This small molecule binds to this protein.
Small molecule (SMILES): CC(=O)N[C@@H]1[C@@H](O)[C@H](O)[C@@H](CO)O[C@H]1O

Sequence of chain 3.F:
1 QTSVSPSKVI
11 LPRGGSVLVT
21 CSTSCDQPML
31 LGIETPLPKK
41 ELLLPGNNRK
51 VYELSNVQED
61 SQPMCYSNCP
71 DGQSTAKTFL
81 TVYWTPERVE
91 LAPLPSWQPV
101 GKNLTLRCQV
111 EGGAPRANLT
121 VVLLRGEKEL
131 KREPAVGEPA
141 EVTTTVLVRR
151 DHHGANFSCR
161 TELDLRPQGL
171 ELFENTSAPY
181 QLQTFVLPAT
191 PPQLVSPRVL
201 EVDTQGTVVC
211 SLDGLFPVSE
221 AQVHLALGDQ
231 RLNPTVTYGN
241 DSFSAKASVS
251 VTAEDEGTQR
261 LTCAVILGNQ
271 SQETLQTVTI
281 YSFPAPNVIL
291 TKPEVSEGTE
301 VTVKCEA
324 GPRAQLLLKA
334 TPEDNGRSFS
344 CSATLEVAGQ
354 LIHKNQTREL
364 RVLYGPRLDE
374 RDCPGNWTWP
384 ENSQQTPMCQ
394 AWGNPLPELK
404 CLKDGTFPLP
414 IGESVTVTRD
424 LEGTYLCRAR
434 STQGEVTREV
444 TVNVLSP

Binding-site contacts:
Ligand atom C4 contacts residue ASN240 of chain 3.F at 4.3 Å.
Ligand atom C8 contacts residue ASN240 of chain 3.F at 3.9 Å.
Ligand atom O7 contacts residue ASN240 of chain 3.F at 3.0 Å (h-bond).
Ligand atom N2 contacts residue ASN240 of chain 3.F at 2.8 Å (h-bond).
Ligand atom O5 contacts residue ASN240 of chain 3.F at 2.4 Å (h-bond).
Ligand atom C2 contacts residue ASN240 of chain 3.F at 2.5 Å.
Ligand atom O7 contacts residue GLY239 of chain 3.F at 3.6 Å.
Ligand atom C5 contacts residue ASN240 of chain 3.F at 3.7 Å.
Ligand atom C3 contacts residue ASN240 of chain 3.F at 3.7 Å.
Ligand atom C1 contacts residue ASN240 of chain 3.F at 1.5 Å.
Ligand atom C7 contacts residue ASN240 of chain 3.F at 3.2 Å.